The small molecule below binds the protein below.
Small molecule (SMILES): CC(C)CCC[C@@H](C)[C@H]1CC[C@H]2[C@@H]3CC=C4C[C@@H](OC(=O)CCC(=O)O)CC[C@]4(C)[C@H]3CC[C@]12C

Sequence of chain 1.A:
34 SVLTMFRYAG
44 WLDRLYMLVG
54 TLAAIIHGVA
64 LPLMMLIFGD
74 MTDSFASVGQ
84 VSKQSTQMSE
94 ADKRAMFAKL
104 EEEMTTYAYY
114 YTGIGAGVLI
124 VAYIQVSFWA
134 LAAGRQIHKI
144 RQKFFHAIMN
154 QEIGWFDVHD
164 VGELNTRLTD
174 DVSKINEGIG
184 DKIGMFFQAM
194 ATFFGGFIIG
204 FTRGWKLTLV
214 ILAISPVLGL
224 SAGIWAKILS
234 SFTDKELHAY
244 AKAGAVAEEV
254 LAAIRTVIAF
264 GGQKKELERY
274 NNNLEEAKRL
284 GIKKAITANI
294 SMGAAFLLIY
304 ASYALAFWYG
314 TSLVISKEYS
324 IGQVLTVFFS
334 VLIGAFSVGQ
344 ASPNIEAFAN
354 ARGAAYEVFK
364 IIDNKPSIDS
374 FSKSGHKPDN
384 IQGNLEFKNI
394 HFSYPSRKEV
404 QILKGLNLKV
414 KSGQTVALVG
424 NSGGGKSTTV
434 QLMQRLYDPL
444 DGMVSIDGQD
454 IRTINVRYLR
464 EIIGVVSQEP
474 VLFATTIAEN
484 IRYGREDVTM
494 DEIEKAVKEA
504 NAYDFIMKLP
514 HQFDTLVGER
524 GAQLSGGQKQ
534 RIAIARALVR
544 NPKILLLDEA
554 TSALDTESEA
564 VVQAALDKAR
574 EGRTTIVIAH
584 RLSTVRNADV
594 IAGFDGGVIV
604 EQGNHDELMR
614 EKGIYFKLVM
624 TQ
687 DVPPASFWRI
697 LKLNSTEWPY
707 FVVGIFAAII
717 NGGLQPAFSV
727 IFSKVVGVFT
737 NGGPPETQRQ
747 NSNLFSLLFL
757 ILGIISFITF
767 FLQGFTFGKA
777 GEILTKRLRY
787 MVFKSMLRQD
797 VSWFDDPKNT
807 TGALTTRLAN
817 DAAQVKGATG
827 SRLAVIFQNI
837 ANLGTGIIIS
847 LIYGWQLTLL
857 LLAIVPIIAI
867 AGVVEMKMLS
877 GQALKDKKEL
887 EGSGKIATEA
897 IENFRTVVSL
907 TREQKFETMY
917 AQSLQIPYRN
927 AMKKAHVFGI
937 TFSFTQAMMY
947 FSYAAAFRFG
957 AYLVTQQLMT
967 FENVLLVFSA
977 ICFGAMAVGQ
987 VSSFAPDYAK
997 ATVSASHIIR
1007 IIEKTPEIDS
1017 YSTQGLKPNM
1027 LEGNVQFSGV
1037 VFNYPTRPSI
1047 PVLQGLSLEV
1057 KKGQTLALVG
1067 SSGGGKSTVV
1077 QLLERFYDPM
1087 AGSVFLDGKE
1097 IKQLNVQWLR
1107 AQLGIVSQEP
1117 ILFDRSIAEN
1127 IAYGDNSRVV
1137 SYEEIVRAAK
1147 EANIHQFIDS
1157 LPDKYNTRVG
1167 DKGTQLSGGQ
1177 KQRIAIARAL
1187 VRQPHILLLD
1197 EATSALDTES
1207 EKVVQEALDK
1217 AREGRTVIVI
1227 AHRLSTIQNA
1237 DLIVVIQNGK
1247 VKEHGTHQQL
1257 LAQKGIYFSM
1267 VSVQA

Binding-site contacts:
Ligand atom CAE contacts residue LEU36 of chain 1.A at 3.5 Å (hydrophobic).
Ligand atom CAR contacts residue ALA42 of chain 1.A at 4.3 Å (hydrophobic).
Ligand atom CAD contacts residue LEU36 of chain 1.A at 3.8 Å (hydrophobic).
Ligand atom CAT contacts residue ALA42 of chain 1.A at 4.2 Å (hydrophobic).
Ligand atom CAI contacts residue LEU36 of chain 1.A at 4.3 Å (hydrophobic).
Ligand atom CBA contacts residue PHE189 of chain 1.A at 4.1 Å (hydrophobic).
Ligand atom CBA contacts residue PHE351 of chain 1.A at 3.7 Å (hydrophobic).
Ligand atom OAH contacts residue ARG40 of chain 1.A at 3.7 Å.
Ligand atom CAK contacts residue LEU36 of chain 1.A at 4.0 Å (hydrophobic).
Ligand atom CAU contacts residue MET50 of chain 1.A at 3.9 Å (hydrophobic).
Ligand atom CAB contacts residue PHE351 of chain 1.A at 3.9 Å (hydrophobic).
Ligand atom OAF contacts residue ARG40 of chain 1.A at 4.2 Å.
Ligand atom OAW contacts residue PHE39 of chain 1.A at 4.2 Å.
Ligand atom CAJ contacts residue PHE351 of chain 1.A at 4.1 Å (hydrophobic).
Ligand atom CBD contacts residue LEU36 of chain 1.A at 3.8 Å (hydrophobic).
Ligand atom CAS contacts residue PHE39 of chain 1.A at 3.6 Å (hydrophobic).
Ligand atom CAA contacts residue PHE351 of chain 1.A at 4.1 Å (hydrophobic).
Ligand atom CAN contacts residue PHE189 of chain 1.A at 4.1 Å (hydrophobic).
Ligand atom CBH contacts residue PHE39 of chain 1.A at 4.1 Å (hydrophobic).
Ligand atom CBB contacts residue PHE39 of chain 1.A at 4.4 Å (hydrophobic).
Ligand atom CAO contacts residue PHE190 of chain 1.A at 4.0 Å (hydrophobic).
Ligand atom CAS contacts residue MET50 of chain 1.A at 3.9 Å (hydrophobic).
Ligand atom CAT contacts residue PHE39 of chain 1.A at 3.9 Å (hydrophobic).
Ligand atom CAU contacts residue PHE39 of chain 1.A at 4.2 Å (hydrophobic).
Ligand atom CAT contacts residue ARG47 of chain 1.A at 4.2 Å.
Ligand atom CAC contacts residue ILE186 of chain 1.A at 3.6 Å (hydrophobic).
Ligand atom CBC contacts residue PHE39 of chain 1.A at 4.3 Å (hydrophobic).
Ligand atom CAN contacts residue PHE351 of chain 1.A at 4.3 Å (hydrophobic).
Ligand atom CAD contacts residue PHE39 of chain 1.A at 3.3 Å (hydrophobic).
Ligand atom CAR contacts residue PHE39 of chain 1.A at 3.2 Å (hydrophobic).
Ligand atom CAB contacts residue PHE189 of chain 1.A at 3.5 Å (hydrophobic).
Ligand atom CAE contacts residue PHE39 of chain 1.A at 3.4 Å (hydrophobic).
Ligand atom CAA contacts residue PHE189 of chain 1.A at 3.8 Å (hydrophobic).
Ligand atom CBG contacts residue LEU36 of chain 1.A at 4.4 Å (hydrophobic).
Ligand atom CAB contacts residue ILE186 of chain 1.A at 4.3 Å (hydrophobic).
Ligand atom CAQ contacts residue LEU36 of chain 1.A at 4.2 Å (hydrophobic).
Ligand atom CAN contacts residue ILE186 of chain 1.A at 4.0 Å (hydrophobic).
Ligand atom CAC contacts residue TRP132 of chain 1.A at 3.9 Å (hydrophobic).
Ligand atom CBI contacts residue PHE39 of chain 1.A at 4.3 Å (hydrophobic).
Ligand atom CAC contacts residue PHE39 of chain 1.A at 3.6 Å (hydrophobic).